Binding-site contacts:
Ligand atom O3 contacts residue TYR43 of chain 1.O at 3.5 Å (h-bond).
Ligand atom O3 contacts residue ARG160 of chain 1.O at 2.7 Å (salt-bridge).
Ligand atom O3 contacts residue ASP86 of chain 1.O at 3.0 Å (salt-bridge).
Ligand atom O6 contacts residue GLU190 of chain 1.O at 2.3 Å (salt-bridge).
Ligand atom O5 contacts residue ARG160 of chain 1.O at 3.1 Å (salt-bridge).
Ligand atom C1 contacts residue TYR43 of chain 1.O at 3.3 Å (hydrophobic).
Ligand atom O1 contacts residue PRO239 of chain 1.O at 3.3 Å.
Ligand atom C4 contacts residue ARG160 of chain 1.O at 3.5 Å.
Ligand atom O6 contacts residue ARG160 of chain 1.O at 3.7 Å.
Ligand atom O5 contacts residue GLY124 of chain 1.O at 2.8 Å (h-bond).
Ligand atom C2 contacts residue MN1 of chain 1.VA at 3.2 Å.
Ligand atom C2 contacts residue TYR43 of chain 1.O at 3.4 Å (hydrophobic).
Ligand atom O5 contacts residue CYS123 of chain 1.O at 3.3 Å (h-bond).
Ligand atom F2 contacts residue VAL215 of chain 1.O at 3.5 Å.
Ligand atom F2 contacts residue PRO239 of chain 1.O at 3.2 Å.
Ligand atom O4 contacts residue TYR43 of chain 1.O at 2.7 Å (h-bond).
Ligand atom F1 contacts residue MN1 of chain 1.VA at 3.5 Å.
Ligand atom O6 contacts residue ASN213 of chain 1.O at 2.7 Å (h-bond).
Ligand atom O1 contacts residue TYR43 of chain 1.O at 3.3 Å.
Ligand atom O4 contacts residue PRO239 of chain 1.O at 3.3 Å.
Ligand atom C1 contacts residue GLY46 of chain 1.O at 3.6 Å.
Ligand atom F1 contacts residue ALA47 of chain 1.O at 3.5 Å.
Ligand atom C4 contacts residue GLY124 of chain 1.O at 3.6 Å.
Ligand atom F2 contacts residue ASN213 of chain 1.O at 3.5 Å.
Ligand atom C1 contacts residue THR45 of chain 1.O at 3.1 Å.
Ligand atom O4 contacts residue ASN213 of chain 1.O at 3.6 Å (h-bond).
Ligand atom C1 contacts residue ASP86 of chain 1.O at 3.5 Å.
Ligand atom C1 contacts residue MN1 of chain 1.VA at 3.1 Å.
Ligand atom O5 contacts residue GLU190 of chain 1.O at 3.4 Å (salt-bridge).
Ligand atom O2 contacts residue THR45 of chain 1.O at 3.2 Å (h-bond).
Ligand atom C4 contacts residue GLU190 of chain 1.O at 3.2 Å.
Ligand atom O2 contacts residue GLY46 of chain 1.O at 2.9 Å (h-bond).
Ligand atom O3 contacts residue MN1 of chain 1.VA at 2.3 Å.
Ligand atom O2 contacts residue ASP86 of chain 1.O at 2.9 Å (salt-bridge).
Ligand atom F1 contacts residue ASP58 of chain 1.O at 3.3 Å.
Ligand atom O1 contacts residue THR45 of chain 1.O at 2.4 Å (h-bond).
Ligand atom O2 contacts residue MN1 of chain 1.VA at 2.3 Å.
Ligand atom O2 contacts residue ALA47 of chain 1.O at 2.7 Å (h-bond).
Ligand atom C2 contacts residue ASP86 of chain 1.O at 3.7 Å.
Ligand atom C1 contacts residue ALA47 of chain 1.O at 3.7 Å (hydrophobic).

Sequence of chain 1.O:
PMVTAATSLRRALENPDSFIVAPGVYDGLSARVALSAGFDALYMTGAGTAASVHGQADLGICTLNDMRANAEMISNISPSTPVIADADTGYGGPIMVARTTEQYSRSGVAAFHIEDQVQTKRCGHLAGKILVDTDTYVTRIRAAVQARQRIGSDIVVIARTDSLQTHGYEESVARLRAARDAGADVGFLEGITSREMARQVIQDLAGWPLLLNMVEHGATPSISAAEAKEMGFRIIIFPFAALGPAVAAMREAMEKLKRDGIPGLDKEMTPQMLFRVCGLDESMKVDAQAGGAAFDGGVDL

This protein binds this small molecule.
Small molecule (SMILES): O=C(O)C(O)(O)C(F)(F)C(=O)O